Sequence of chain 1.A:
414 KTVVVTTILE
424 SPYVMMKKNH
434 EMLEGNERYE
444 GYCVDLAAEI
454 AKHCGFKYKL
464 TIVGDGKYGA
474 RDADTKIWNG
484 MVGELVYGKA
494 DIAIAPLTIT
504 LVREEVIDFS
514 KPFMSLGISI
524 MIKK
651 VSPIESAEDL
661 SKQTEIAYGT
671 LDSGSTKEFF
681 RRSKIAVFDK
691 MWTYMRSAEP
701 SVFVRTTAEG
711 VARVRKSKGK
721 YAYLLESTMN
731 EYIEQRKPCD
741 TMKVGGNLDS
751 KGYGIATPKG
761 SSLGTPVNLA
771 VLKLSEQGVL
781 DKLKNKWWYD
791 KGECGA

Binding-site contacts:
Ligand atom CG contacts residue GLU726 of chain 1.A at 3.4 Å.
Ligand atom N contacts residue THR501 of chain 1.A at 3.7 Å.
Ligand atom OXT contacts residue TYR471 of chain 1.A at 3.7 Å.
Ligand atom N contacts residue GLU726 of chain 1.A at 3.4 Å (salt-bridge).
Ligand atom OXT contacts residue ARG506 of chain 1.A at 2.8 Å (salt-bridge).
Ligand atom O contacts residue ARG506 of chain 1.A at 3.4 Å (salt-bridge).
Ligand atom OE1 contacts residue LEU671 of chain 1.A at 3.3 Å.
Ligand atom O contacts residue PRO499 of chain 1.A at 3.3 Å (h-bond).
Ligand atom CB contacts residue TYR471 of chain 1.A at 3.5 Å (hydrophobic).
Ligand atom CA contacts residue SER675 of chain 1.A at 3.8 Å.
Ligand atom O contacts residue LEU500 of chain 1.A at 3.3 Å.
Ligand atom C contacts residue PRO499 of chain 1.A at 4.0 Å (hydrophobic).
Ligand atom CB contacts residue SER675 of chain 1.A at 4.0 Å.
Ligand atom CB contacts residue LEU671 of chain 1.A at 4.0 Å (hydrophobic).
Ligand atom CA contacts residue TYR471 of chain 1.A at 4.0 Å (hydrophobic).
Ligand atom N contacts residue TYR753 of chain 1.A at 3.9 Å.
Ligand atom N contacts residue TYR471 of chain 1.A at 3.5 Å.
Ligand atom CD contacts residue THR676 of chain 1.A at 3.1 Å.
Ligand atom O contacts residue THR501 of chain 1.A at 3.3 Å (h-bond).
Ligand atom O contacts residue TYR471 of chain 1.A at 3.2 Å.
Ligand atom CD contacts residue LEU671 of chain 1.A at 3.7 Å (hydrophobic).
Ligand atom C contacts residue ARG506 of chain 1.A at 3.6 Å.
Ligand atom CD contacts residue GLU726 of chain 1.A at 3.9 Å.
Ligand atom OXT contacts residue GLY674 of chain 1.A at 3.9 Å.
Ligand atom CA contacts residue PRO499 of chain 1.A at 3.9 Å (hydrophobic).
Ligand atom OE2 contacts residue THR676 of chain 1.A at 2.5 Å (h-bond).
Ligand atom CA contacts residue GLU726 of chain 1.A at 3.2 Å.
Ligand atom N contacts residue PRO499 of chain 1.A at 2.8 Å (h-bond).
Ligand atom OE2 contacts residue SER675 of chain 1.A at 3.1 Å (h-bond).
Ligand atom C contacts residue SER675 of chain 1.A at 3.9 Å.
Ligand atom OE1 contacts residue THR676 of chain 1.A at 3.3 Å (h-bond).
Ligand atom CB contacts residue GLU726 of chain 1.A at 3.8 Å.
Ligand atom CA contacts residue THR501 of chain 1.A at 3.4 Å.
Ligand atom C contacts residue TYR471 of chain 1.A at 3.5 Å (hydrophobic).
Ligand atom OE2 contacts residue GLY674 of chain 1.A at 3.7 Å.
Ligand atom OXT contacts residue SER675 of chain 1.A at 3.1 Å (h-bond).
Ligand atom CG contacts residue LEU671 of chain 1.A at 3.8 Å (hydrophobic).
Ligand atom C contacts residue THR501 of chain 1.A at 3.5 Å.
Ligand atom OE2 contacts residue GLU726 of chain 1.A at 3.9 Å.
Ligand atom OXT contacts residue THR501 of chain 1.A at 4.0 Å.

A protein and the small-molecule ligand that binds it are described below.
Small molecule (SMILES): N[C@@H](CCC(=O)O)C(=O)O